Binding-site contacts:
Ligand atom C6 contacts residue THR854 of chain 1.B at 4.0 Å.
Ligand atom N1 contacts residue THR854 of chain 1.B at 4.1 Å.
Ligand atom O2' contacts residue PRO813 of chain 1.B at 3.2 Å.
Ligand atom C5 contacts residue ARG853 of chain 1.B at 3.4 Å.
Ligand atom O6 contacts residue ASP1035 of chain 1.B at 3.7 Å.
Ligand atom N3 contacts residue GLN852 of chain 1.B at 3.9 Å.
Ligand atom N2 contacts residue PRO815 of chain 1.B at 3.8 Å.
Ligand atom C4 contacts residue GLN852 of chain 1.B at 3.8 Å.
Ligand atom O6 contacts residue MET855 of chain 1.B at 3.2 Å (h-bond).
Ligand atom C4' contacts residue GDP1 of chain 1.F at 3.8 Å.
Ligand atom C6 contacts residue ARG853 of chain 1.B at 3.5 Å.
Ligand atom OP1 contacts residue GDP1 of chain 1.F at 3.5 Å.
Ligand atom C5' contacts residue SER211 of chain 1.B at 3.1 Å.
Ligand atom N1 contacts residue ASP1035 of chain 1.B at 2.7 Å (salt-bridge).
Ligand atom C1' contacts residue GLN852 of chain 1.B at 3.7 Å.
Ligand atom P contacts residue GDP1 of chain 1.F at 2.7 Å.
Ligand atom N7 contacts residue ARG853 of chain 1.B at 3.5 Å (salt-bridge).
Ligand atom C2 contacts residue ASP1035 of chain 1.B at 3.5 Å.
Ligand atom N3 contacts residue TRP814 of chain 1.B at 3.7 Å.
Ligand atom C8 contacts residue GLN852 of chain 1.B at 3.8 Å.
Ligand atom O4' contacts residue GDP1 of chain 1.F at 3.0 Å (h-bond).
Ligand atom N2 contacts residue ASP1035 of chain 1.B at 3.0 Å (salt-bridge).
Ligand atom O3' contacts residue GLU811 of chain 1.B at 3.9 Å.
Ligand atom N2 contacts residue MET1034 of chain 1.B at 3.9 Å.
Ligand atom C4 contacts residue ARG853 of chain 1.B at 4.1 Å.
Ligand atom C8 contacts residue GDP1 of chain 1.F at 3.7 Å.
Ligand atom C8 contacts residue ARG853 of chain 1.B at 4.2 Å.
Ligand atom CN7 contacts residue ARG853 of chain 1.B at 3.8 Å.
Ligand atom O6 contacts residue THR854 of chain 1.B at 3.4 Å.
Ligand atom C6 contacts residue ASP1035 of chain 1.B at 3.7 Å.
Ligand atom O2' contacts residue TRP814 of chain 1.B at 2.8 Å (h-bond).
Ligand atom OP2 contacts residue GDP1 of chain 1.F at 1.7 Å.
Ligand atom O4' contacts residue GLN852 of chain 1.B at 3.6 Å.
Ligand atom N2 contacts residue LEU1031 of chain 1.B at 3.9 Å.
Ligand atom C2' contacts residue TRP814 of chain 1.B at 4.0 Å (hydrophobic).
Ligand atom O5' contacts residue SER211 of chain 1.B at 3.6 Å.
Ligand atom OP3 contacts residue GDP1 of chain 1.F at 3.0 Å (h-bond).
Ligand atom O5' contacts residue GDP1 of chain 1.F at 3.5 Å.
Ligand atom O6 contacts residue ARG853 of chain 1.B at 3.6 Å (salt-bridge).
Ligand atom N9 contacts residue GLN852 of chain 1.B at 3.5 Å (h-bond).

A protein and the small-molecule ligand that binds it are described below.
Small molecule (SMILES): C[n+]1cn([C@@H]2O[C@H](COP(=O)(O)O)[C@@H](O)[C@H]2O)c2nc(N)[nH]c(=O)c21

Sequence of chain 1.B:
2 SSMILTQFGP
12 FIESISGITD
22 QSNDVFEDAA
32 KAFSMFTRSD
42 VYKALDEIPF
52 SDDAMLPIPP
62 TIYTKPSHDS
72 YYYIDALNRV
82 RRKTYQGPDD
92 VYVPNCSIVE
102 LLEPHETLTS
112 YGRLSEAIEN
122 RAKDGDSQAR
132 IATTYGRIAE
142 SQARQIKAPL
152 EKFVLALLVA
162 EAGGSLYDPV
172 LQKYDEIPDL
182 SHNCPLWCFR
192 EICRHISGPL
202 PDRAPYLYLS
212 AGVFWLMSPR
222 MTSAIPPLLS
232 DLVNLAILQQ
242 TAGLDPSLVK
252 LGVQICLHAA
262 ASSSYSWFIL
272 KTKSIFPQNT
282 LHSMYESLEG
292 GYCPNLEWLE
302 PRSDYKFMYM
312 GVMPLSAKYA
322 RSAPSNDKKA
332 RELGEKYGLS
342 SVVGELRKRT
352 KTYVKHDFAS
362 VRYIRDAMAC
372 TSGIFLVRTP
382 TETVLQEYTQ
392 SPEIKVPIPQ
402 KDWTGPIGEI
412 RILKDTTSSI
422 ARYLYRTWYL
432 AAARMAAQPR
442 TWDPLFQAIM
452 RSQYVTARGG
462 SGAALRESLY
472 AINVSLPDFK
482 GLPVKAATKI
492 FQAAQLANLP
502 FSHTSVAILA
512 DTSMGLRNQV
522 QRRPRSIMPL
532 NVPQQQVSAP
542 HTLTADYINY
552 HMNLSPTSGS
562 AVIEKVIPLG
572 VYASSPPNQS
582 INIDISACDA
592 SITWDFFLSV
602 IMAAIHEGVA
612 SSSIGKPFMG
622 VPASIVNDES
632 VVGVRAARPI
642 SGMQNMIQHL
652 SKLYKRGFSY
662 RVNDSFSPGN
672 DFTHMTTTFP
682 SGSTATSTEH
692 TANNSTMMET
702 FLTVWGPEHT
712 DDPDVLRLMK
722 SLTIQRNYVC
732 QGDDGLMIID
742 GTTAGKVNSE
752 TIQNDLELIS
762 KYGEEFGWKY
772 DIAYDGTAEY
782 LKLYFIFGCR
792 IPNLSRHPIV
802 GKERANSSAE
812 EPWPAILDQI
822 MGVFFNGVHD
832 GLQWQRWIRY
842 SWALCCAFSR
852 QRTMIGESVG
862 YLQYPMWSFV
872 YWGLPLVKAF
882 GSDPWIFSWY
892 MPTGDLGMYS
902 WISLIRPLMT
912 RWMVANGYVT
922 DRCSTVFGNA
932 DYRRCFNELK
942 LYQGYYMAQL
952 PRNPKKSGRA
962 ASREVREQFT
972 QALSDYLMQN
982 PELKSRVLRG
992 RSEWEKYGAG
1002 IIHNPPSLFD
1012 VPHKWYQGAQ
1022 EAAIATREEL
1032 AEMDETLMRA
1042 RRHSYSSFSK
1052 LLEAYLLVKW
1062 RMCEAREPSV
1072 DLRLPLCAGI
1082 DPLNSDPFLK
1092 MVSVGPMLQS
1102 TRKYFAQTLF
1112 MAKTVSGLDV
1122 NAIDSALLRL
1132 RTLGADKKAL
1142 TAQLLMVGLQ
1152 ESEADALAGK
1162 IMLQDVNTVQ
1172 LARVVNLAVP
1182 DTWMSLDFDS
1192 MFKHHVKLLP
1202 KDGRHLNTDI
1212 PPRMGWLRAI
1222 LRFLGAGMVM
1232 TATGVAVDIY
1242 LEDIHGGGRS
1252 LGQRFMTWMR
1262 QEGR